Binding-site contacts:
Ligand atom C19 contacts residue CYS149 of chain 1.B at 1.8 Å (hydrophobic).
Ligand atom C25 contacts residue YMD1 of chain 1.F at 0.0 Å.
Ligand atom C06 contacts residue YMD1 of chain 1.F at 0.0 Å.
Ligand atom C13 contacts residue YMD1 of chain 1.F at 0.0 Å.
Ligand atom O18 contacts residue HIS167 of chain 1.B at 2.8 Å (h-bond).
Ligand atom N15 contacts residue YMD1 of chain 1.F at 0.0 Å (h-bond).
Ligand atom C26 contacts residue YMD1 of chain 1.F at 0.0 Å.
Ligand atom C28 contacts residue YMD1 of chain 1.F at 0.0 Å.
Ligand atom O22 contacts residue YMD1 of chain 1.F at 0.0 Å (h-bond).
Ligand atom O20 contacts residue YMD1 of chain 1.F at 1.4 Å.
Ligand atom O18 contacts residue YMD1 of chain 1.F at 0.0 Å (h-bond).
Ligand atom C08 contacts residue YMD1 of chain 1.F at 0.0 Å.
Ligand atom C05 contacts residue YMD1 of chain 1.F at 0.0 Å.
Ligand atom N03 contacts residue GLN193 of chain 1.B at 2.8 Å (h-bond).
Ligand atom O01 contacts residue GLU170 of chain 1.B at 3.0 Å (salt-bridge).
Ligand atom C23 contacts residue YMD1 of chain 1.F at 0.0 Å.
Ligand atom O01 contacts residue YMD1 of chain 1.F at 0.0 Å (h-bond).
Ligand atom C27 contacts residue YMD1 of chain 1.F at 0.1 Å.
Ligand atom C07 contacts residue YMD1 of chain 1.F at 0.0 Å.
Ligand atom C24 contacts residue YMD1 of chain 1.F at 0.0 Å.
Ligand atom C14 contacts residue YMD1 of chain 1.F at 0.0 Å.
Ligand atom C04 contacts residue YMD1 of chain 1.F at 0.0 Å.
Ligand atom C09 contacts residue YMD1 of chain 1.F at 0.0 Å.
Ligand atom O20 contacts residue CYS149 of chain 1.B at 2.7 Å (h-bond).
Ligand atom C11 contacts residue YMD1 of chain 1.F at 0.1 Å.
Ligand atom N10 contacts residue CYS149 of chain 1.B at 3.0 Å (h-bond).
Ligand atom N10 contacts residue HIS168 of chain 1.B at 2.9 Å (h-bond).
Ligand atom C30 contacts residue YMD1 of chain 1.F at 0.0 Å.
Ligand atom C02 contacts residue YMD1 of chain 1.F at 0.0 Å.
Ligand atom C19 contacts residue YMD1 of chain 1.F at 0.1 Å.
Ligand atom C16 contacts residue YMD1 of chain 1.F at 0.1 Å.
Ligand atom N15 contacts residue GLU170 of chain 1.B at 3.0 Å (salt-bridge).
Ligand atom C11 contacts residue CYS149 of chain 1.B at 2.8 Å (hydrophobic).
Ligand atom O22 contacts residue GLN193 of chain 1.B at 2.8 Å (h-bond).
Ligand atom C29 contacts residue YMD1 of chain 1.F at 0.0 Å.
Ligand atom N10 contacts residue YMD1 of chain 1.F at 0.1 Å (h-bond).
Ligand atom O21 contacts residue YMD1 of chain 1.F at 0.1 Å (h-bond).
Ligand atom C17 contacts residue YMD1 of chain 1.F at 0.1 Å.
Ligand atom N03 contacts residue YMD1 of chain 1.F at 0.0 Å (h-bond).
Ligand atom C12 contacts residue YMD1 of chain 1.F at 0.1 Å.

A protein and the small-molecule ligand that binds it are described below.
Small molecule (SMILES): CC(C)C[C@H](NC(=O)OC1CCC(C)(C)CC1)C(=O)N[C@@H](C[C@@H]1CCNC1=O)C(O)S(=O)(=O)O

Sequence of chain 1.B:
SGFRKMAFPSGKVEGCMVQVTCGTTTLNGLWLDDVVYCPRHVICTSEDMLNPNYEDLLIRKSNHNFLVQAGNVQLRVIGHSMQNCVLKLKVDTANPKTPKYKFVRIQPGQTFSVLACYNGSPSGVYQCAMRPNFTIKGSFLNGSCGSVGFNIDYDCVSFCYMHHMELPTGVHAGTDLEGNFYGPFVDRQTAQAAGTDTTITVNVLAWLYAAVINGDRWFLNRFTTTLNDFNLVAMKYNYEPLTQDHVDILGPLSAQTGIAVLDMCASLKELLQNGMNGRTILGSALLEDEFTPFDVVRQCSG